Sequence of chain 5.E:
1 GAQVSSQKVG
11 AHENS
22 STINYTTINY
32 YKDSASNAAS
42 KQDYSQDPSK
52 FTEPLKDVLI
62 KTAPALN

A protein and the small-molecule ligand that binds it are described below.
Small molecule (SMILES): CC[C@H](C)[C@H](N)C(=O)N[C@@H](CO)C(=O)N[C@@H](CCC(=O)O)C(=O)N[C@H](C=O)C(C)C

Binding-site contacts:
Ligand atom CA contacts residue ALA2 of chain 5.E at 3.3 Å (hydrophobic).
Ligand atom N contacts residue ALA2 of chain 5.E at 2.8 Å (h-bond).
Ligand atom CG2 contacts residue VAL4 of chain 5.E at 3.4 Å (hydrophobic).
Ligand atom N contacts residue VAL4 of chain 5.E at 3.1 Å (h-bond).
Ligand atom C contacts residue ALA2 of chain 5.E at 4.0 Å (hydrophobic).
Ligand atom N contacts residue GLN3 of chain 5.E at 4.5 Å.
Ligand atom CG2 contacts residue ALA2 of chain 5.E at 4.0 Å (hydrophobic).
Ligand atom OE2 contacts residue VAL4 of chain 5.E at 3.7 Å.
Ligand atom O contacts residue GLN3 of chain 5.E at 2.9 Å (h-bond).
Ligand atom CB contacts residue GLN3 of chain 5.E at 3.7 Å.
Ligand atom C contacts residue GLN3 of chain 5.E at 3.9 Å.
Ligand atom CG1 contacts residue GLN3 of chain 5.E at 3.3 Å.
Ligand atom CG2 contacts residue GLN3 of chain 5.E at 3.5 Å.
Ligand atom C contacts residue VAL4 of chain 5.E at 4.0 Å (hydrophobic).
Ligand atom CA contacts residue GLN3 of chain 5.E at 4.5 Å.
Ligand atom OE1 contacts residue VAL4 of chain 5.E at 3.6 Å.
Ligand atom C contacts residue VAL4 of chain 5.E at 3.5 Å (hydrophobic).
Ligand atom CD contacts residue VAL4 of chain 5.E at 3.6 Å (hydrophobic).
Ligand atom N contacts residue VAL4 of chain 5.E at 4.3 Å.
Ligand atom N contacts residue GLY1 of chain 5.E at 4.5 Å.
Ligand atom CG2 contacts residue SER5 of chain 5.E at 3.4 Å.
Ligand atom CA contacts residue VAL4 of chain 5.E at 4.1 Å (hydrophobic).
Ligand atom CA contacts residue ALA2 of chain 5.E at 3.9 Å (hydrophobic).
Ligand atom O contacts residue VAL4 of chain 5.E at 3.2 Å (h-bond).
Ligand atom CG1 contacts residue ALA2 of chain 5.E at 4.5 Å (hydrophobic).
Ligand atom CG contacts residue VAL4 of chain 5.E at 4.4 Å (hydrophobic).
Ligand atom CB contacts residue VAL4 of chain 5.E at 4.0 Å (hydrophobic).
Ligand atom CB contacts residue GLN3 of chain 5.E at 4.0 Å.
Ligand atom OG contacts residue GLN3 of chain 5.E at 3.3 Å (h-bond).
Ligand atom CB contacts residue ALA2 of chain 5.E at 3.3 Å (hydrophobic).
Ligand atom CA contacts residue VAL4 of chain 5.E at 3.3 Å (hydrophobic).
Ligand atom C contacts residue ALA2 of chain 5.E at 3.5 Å (hydrophobic).
Ligand atom O contacts residue ALA2 of chain 5.E at 4.0 Å.
Ligand atom CB contacts residue ALA2 of chain 5.E at 4.4 Å (hydrophobic).
Ligand atom OE1 contacts residue ASN25 of chain 5.E at 4.2 Å.
Ligand atom CB contacts residue VAL4 of chain 5.E at 4.4 Å (hydrophobic).
Ligand atom O contacts residue VAL4 of chain 5.E at 4.4 Å.